Sequence of chain 1.A:
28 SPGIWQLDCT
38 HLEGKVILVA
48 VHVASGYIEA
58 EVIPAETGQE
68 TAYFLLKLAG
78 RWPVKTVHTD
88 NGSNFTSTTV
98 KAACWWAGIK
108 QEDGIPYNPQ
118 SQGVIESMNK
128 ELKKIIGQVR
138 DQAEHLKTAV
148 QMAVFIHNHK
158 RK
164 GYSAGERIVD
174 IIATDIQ

The small molecule below binds the protein below.
Small molecule (SMILES): COc1ccc(CNC(=O)c2ccccc2C[NH2+]Cc2ccc3c(c2C(=O)O)OCO3)cc1

Sequence of chain 1.B:
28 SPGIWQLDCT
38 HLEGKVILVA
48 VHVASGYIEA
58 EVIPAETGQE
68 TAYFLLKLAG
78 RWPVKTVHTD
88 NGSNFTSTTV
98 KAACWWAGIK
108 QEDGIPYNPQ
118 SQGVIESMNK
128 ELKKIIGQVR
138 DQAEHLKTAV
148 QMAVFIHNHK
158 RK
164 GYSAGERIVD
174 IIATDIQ

Binding-site contacts:
Ligand atom O26 contacts residue TYR70 of chain 1.B at 3.4 Å.
Ligand atom C10 contacts residue ALA99 of chain 1.B at 3.6 Å (hydrophobic).
Ligand atom O11 contacts residue ALA69 of chain 1.B at 3.5 Å.
Ligand atom C29 contacts residue THR145 of chain 1.A at 3.2 Å.
Ligand atom C30 contacts residue THR145 of chain 1.A at 3.6 Å.
Ligand atom C2 contacts residue GLN139 of chain 1.A at 3.7 Å.
Ligand atom O11 contacts residue ALA100 of chain 1.B at 3.3 Å.
Ligand atom C12 contacts residue ALA69 of chain 1.B at 3.8 Å (hydrophobic).
Ligand atom N3 contacts residue GLN139 of chain 1.A at 2.8 Å (h-bond).
Ligand atom C15 contacts residue ASP138 of chain 1.A at 3.5 Å.
Ligand atom O33 contacts residue ALA140 of chain 1.A at 3.5 Å.
Ligand atom C15 contacts residue ALA140 of chain 1.A at 3.6 Å (hydrophobic).
Ligand atom C14 contacts residue ALA140 of chain 1.A at 3.8 Å (hydrophobic).
Ligand atom C13 contacts residue GLN139 of chain 1.A at 3.5 Å.
Ligand atom C29 contacts residue GLN66 of chain 1.B at 3.5 Å.
Ligand atom C31 contacts residue GLU141 of chain 1.A at 3.5 Å.
Ligand atom C24 contacts residue GLN66 of chain 1.B at 3.5 Å.
Ligand atom O32 contacts residue GLU141 of chain 1.A at 2.9 Å (salt-bridge).
Ligand atom O33 contacts residue THR145 of chain 1.A at 2.8 Å (h-bond).
Ligand atom C14 contacts residue GLN139 of chain 1.A at 3.2 Å.
Ligand atom C16 contacts residue GLU141 of chain 1.A at 3.5 Å.
Ligand atom C6 contacts residue MET149 of chain 1.A at 3.5 Å (hydrophobic).
Ligand atom O28 contacts residue THR145 of chain 1.A at 2.8 Å (h-bond).
Ligand atom C27 contacts residue THR145 of chain 1.A at 3.3 Å.
Ligand atom O32 contacts residue ALA140 of chain 1.A at 3.7 Å.
Ligand atom O26 contacts residue GLN66 of chain 1.B at 3.6 Å.
Ligand atom C16 contacts residue ALA140 of chain 1.A at 3.7 Å (hydrophobic).
Ligand atom O28 contacts residue HIS142 of chain 1.A at 3.3 Å (h-bond).
Ligand atom C31 contacts residue ALA140 of chain 1.A at 3.8 Å (hydrophobic).
Ligand atom C7 contacts residue MET149 of chain 1.A at 3.8 Å (hydrophobic).
Ligand atom C4 contacts residue GLN139 of chain 1.A at 3.7 Å.
Ligand atom O33 contacts residue GLU141 of chain 1.A at 3.4 Å (salt-bridge).
Ligand atom C31 contacts residue THR145 of chain 1.A at 3.6 Å.
Ligand atom C23 contacts residue GLN66 of chain 1.B at 3.7 Å.
Ligand atom C15 contacts residue GLN139 of chain 1.A at 3.6 Å.
Ligand atom C17 contacts residue GLU141 of chain 1.A at 3.8 Å.
Ligand atom C9 contacts residue THR96 of chain 1.B at 3.8 Å.
Ligand atom O33 contacts residue HIS142 of chain 1.A at 2.9 Å (h-bond).
Ligand atom C30 contacts residue GLN66 of chain 1.B at 3.8 Å.
Ligand atom C25 contacts residue GLN66 of chain 1.B at 3.5 Å.